Sequence of chain 1.A:
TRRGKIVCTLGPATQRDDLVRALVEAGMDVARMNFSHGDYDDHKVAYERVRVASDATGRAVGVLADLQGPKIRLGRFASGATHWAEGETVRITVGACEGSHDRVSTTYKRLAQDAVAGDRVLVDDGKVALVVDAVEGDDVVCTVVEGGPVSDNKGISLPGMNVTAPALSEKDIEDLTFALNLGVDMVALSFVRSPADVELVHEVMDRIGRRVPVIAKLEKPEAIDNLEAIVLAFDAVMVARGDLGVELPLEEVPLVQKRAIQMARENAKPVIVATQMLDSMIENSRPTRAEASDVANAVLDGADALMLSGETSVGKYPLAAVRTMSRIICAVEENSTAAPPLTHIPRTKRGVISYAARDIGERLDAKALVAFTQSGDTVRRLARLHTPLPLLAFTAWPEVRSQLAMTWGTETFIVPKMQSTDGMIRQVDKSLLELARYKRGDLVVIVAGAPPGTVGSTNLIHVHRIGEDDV

A small-molecule ligand and the protein it binds are described below.
Small molecule (SMILES): O=C([O-])C(=O)[O-]

Binding-site contacts:
Ligand atom O4 contacts residue ARG36 of chain 1.A at 4.3 Å.
Ligand atom C1 contacts residue MG1 of chain 1.E at 2.9 Å.
Ligand atom C1 contacts residue ASP247 of chain 1.A at 3.6 Å.
Ligand atom O4 contacts residue LYS221 of chain 1.A at 2.7 Å (salt-bridge).
Ligand atom O2 contacts residue ALA244 of chain 1.A at 4.0 Å.
Ligand atom C2 contacts residue ARG36 of chain 1.A at 4.5 Å.
Ligand atom O1 contacts residue THR279 of chain 1.A at 2.6 Å (h-bond).
Ligand atom C1 contacts residue GLY246 of chain 1.A at 3.8 Å.
Ligand atom C1 contacts residue ARG245 of chain 1.A at 4.2 Å.
Ligand atom O3 contacts residue MG1 of chain 1.E at 2.1 Å.
Ligand atom O2 contacts residue THR279 of chain 1.A at 3.1 Å (h-bond).
Ligand atom C2 contacts residue ASP247 of chain 1.A at 4.2 Å.
Ligand atom O2 contacts residue MET311 of chain 1.A at 4.3 Å.
Ligand atom O1 contacts residue GLY246 of chain 1.A at 2.9 Å (h-bond).
Ligand atom O2 contacts residue ARG36 of chain 1.A at 4.0 Å.
Ligand atom C2 contacts residue THR279 of chain 1.A at 3.8 Å.
Ligand atom O4 contacts residue ALA244 of chain 1.A at 3.9 Å.
Ligand atom O1 contacts residue MG1 of chain 1.E at 4.1 Å.
Ligand atom C2 contacts residue MG1 of chain 1.E at 2.9 Å.
Ligand atom O3 contacts residue GLU223 of chain 1.A at 2.9 Å (salt-bridge).
Ligand atom C1 contacts residue ALA244 of chain 1.A at 3.6 Å (hydrophobic).
Ligand atom O1 contacts residue ASP247 of chain 1.A at 3.8 Å.
Ligand atom O1 contacts residue ARG245 of chain 1.A at 3.4 Å (salt-bridge).
Ligand atom O4 contacts residue ASP247 of chain 1.A at 3.8 Å.
Ligand atom O2 contacts residue MG1 of chain 1.E at 4.1 Å.
Ligand atom O2 contacts residue ALA278 of chain 1.A at 4.3 Å.
Ligand atom O3 contacts residue ASP247 of chain 1.A at 2.5 Å (salt-bridge).
Ligand atom O2 contacts residue LYS221 of chain 1.A at 4.0 Å.
Ligand atom O1 contacts residue ALA244 of chain 1.A at 3.4 Å.
Ligand atom C1 contacts residue GLU223 of chain 1.A at 3.6 Å.
Ligand atom C2 contacts residue GLU223 of chain 1.A at 3.9 Å.
Ligand atom O2 contacts residue MET242 of chain 1.A at 4.3 Å.
Ligand atom O3 contacts residue ALA244 of chain 1.A at 3.8 Å.
Ligand atom O4 contacts residue MG1 of chain 1.E at 2.1 Å.
Ligand atom C2 contacts residue LYS221 of chain 1.A at 3.7 Å.
Ligand atom C1 contacts residue THR279 of chain 1.A at 3.6 Å.
Ligand atom O3 contacts residue GLY246 of chain 1.A at 3.9 Å.
Ligand atom O4 contacts residue GLU223 of chain 1.A at 3.3 Å (salt-bridge).
Ligand atom C2 contacts residue ALA244 of chain 1.A at 3.6 Å (hydrophobic).